Binding-site contacts:
Ligand atom N14 contacts residue THR113 of chain 1.B at 2.7 Å (h-bond).
Ligand atom C04 contacts residue TYR211 of chain 1.B at 3.5 Å (hydrophobic).
Ligand atom N14 contacts residue ASP212 of chain 1.B at 3.7 Å.
Ligand atom O02 contacts residue HIS85 of chain 1.B at 3.4 Å.
Ligand atom C16 contacts residue THR113 of chain 1.B at 3.6 Å.
Ligand atom C11 contacts residue THR113 of chain 1.B at 3.5 Å.
Ligand atom C15 contacts residue SER111 of chain 1.B at 3.9 Å.
Ligand atom O06 contacts residue SER170 of chain 1.B at 3.5 Å (h-bond).
Ligand atom C18 contacts residue ASP212 of chain 1.B at 3.4 Å.
Ligand atom O06 contacts residue GLY169 of chain 1.B at 3.7 Å.
Ligand atom C08 contacts residue SER170 of chain 1.B at 3.4 Å.
Ligand atom O05 contacts residue GLY169 of chain 1.B at 3.9 Å.
Ligand atom N14 contacts residue SER111 of chain 1.B at 2.9 Å (h-bond).
Ligand atom O06 contacts residue TYR211 of chain 1.B at 3.5 Å.
Ligand atom BR7 contacts residue ALA238 of chain 1.B at 3.2 Å.
Ligand atom C01 contacts residue THR113 of chain 1.B at 3.8 Å.
Ligand atom C09 contacts residue ILE133 of chain 1.B at 3.4 Å (hydrophobic).
Ligand atom O06 contacts residue THR171 of chain 1.B at 3.2 Å (h-bond).
Ligand atom C04 contacts residue SER170 of chain 1.B at 3.8 Å.
Ligand atom O03 contacts residue ARG118 of chain 1.B at 3.0 Å (salt-bridge).
Ligand atom C15 contacts residue THR113 of chain 1.B at 3.5 Å.
Ligand atom O03 contacts residue SER170 of chain 1.B at 3.6 Å.
Ligand atom N19 contacts residue ASP212 of chain 1.B at 3.6 Å.
Ligand atom C01 contacts residue HIS85 of chain 1.B at 3.3 Å.
Ligand atom C01 contacts residue ARG118 of chain 1.B at 3.5 Å.
Ligand atom O02 contacts residue LEU112 of chain 1.B at 3.7 Å.
Ligand atom C15 contacts residue HIS85 of chain 1.B at 3.6 Å.
Ligand atom C17 contacts residue TYR211 of chain 1.B at 3.7 Å (hydrophobic).
Ligand atom C12 contacts residue THR113 of chain 1.B at 3.3 Å.
Ligand atom BR7 contacts residue GLY132 of chain 1.B at 3.8 Å.
Ligand atom O05 contacts residue TYR211 of chain 1.B at 3.3 Å (h-bond).
Ligand atom N20 contacts residue THR171 of chain 1.B at 3.0 Å (h-bond).
Ligand atom BR7 contacts residue THR240 of chain 1.B at 3.6 Å.
Ligand atom N14 contacts residue TYR242 of chain 1.B at 3.7 Å.
Ligand atom C12 contacts residue ASP212 of chain 1.B at 3.6 Å.
Ligand atom O02 contacts residue SER111 of chain 1.B at 3.6 Å.
Ligand atom O03 contacts residue HIS85 of chain 1.B at 3.4 Å.
Ligand atom C08 contacts residue THR171 of chain 1.B at 3.3 Å.
Ligand atom O02 contacts residue ARG118 of chain 1.B at 2.8 Å (salt-bridge).
Ligand atom O02 contacts residue THR113 of chain 1.B at 2.8 Å (h-bond).

The small molecule below binds the protein below.
Small molecule (SMILES): N[C@H](Cc1cc(C(=O)O)nn1-c1ccc(Br)cc1)C(=O)O

Sequence of chain 1.B:
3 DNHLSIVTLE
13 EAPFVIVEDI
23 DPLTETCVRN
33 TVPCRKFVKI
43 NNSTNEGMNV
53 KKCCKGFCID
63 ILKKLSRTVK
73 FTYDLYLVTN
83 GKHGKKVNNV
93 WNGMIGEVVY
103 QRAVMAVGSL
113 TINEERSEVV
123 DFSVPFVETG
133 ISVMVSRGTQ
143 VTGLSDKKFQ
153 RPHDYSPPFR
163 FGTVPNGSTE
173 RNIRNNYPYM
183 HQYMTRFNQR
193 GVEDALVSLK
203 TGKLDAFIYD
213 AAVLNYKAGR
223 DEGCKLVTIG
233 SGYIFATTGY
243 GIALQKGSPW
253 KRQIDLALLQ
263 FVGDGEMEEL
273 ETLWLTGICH